The protein below binds the small molecule below.
Small molecule (SMILES): CN(C)c1cccc2cccc(N(C)C)c12

Binding-site contacts:
Ligand atom C04 contacts residue PHE291 of chain 1.A at 4.0 Å (hydrophobic).
Ligand atom C16 contacts residue PHE291 of chain 1.A at 3.8 Å (hydrophobic).
Ligand atom C03 contacts residue PHE280 of chain 1.A at 3.0 Å (hydrophobic).
Ligand atom C03 contacts residue PRO282 of chain 1.A at 4.2 Å (hydrophobic).
Ligand atom C15 contacts residue PHE280 of chain 1.A at 3.7 Å (hydrophobic).
Ligand atom C06 contacts residue VAL248 of chain 1.A at 3.8 Å (hydrophobic).
Ligand atom C06 contacts residue ILE283 of chain 1.A at 4.2 Å (hydrophobic).
Ligand atom C07 contacts residue VAL248 of chain 1.A at 3.8 Å (hydrophobic).
Ligand atom N13 contacts residue ASP15 of chain 1.A at 3.8 Å.
Ligand atom N02 contacts residue PHE280 of chain 1.A at 4.4 Å.
Ligand atom C05 contacts residue PHE291 of chain 1.A at 4.0 Å (hydrophobic).
Ligand atom C03 contacts residue GLY281 of chain 1.A at 4.2 Å.
Ligand atom C06 contacts residue PHE291 of chain 1.A at 3.9 Å (hydrophobic).
Ligand atom C01 contacts residue LEU13 of chain 1.A at 4.4 Å (hydrophobic).
Ligand atom C12 contacts residue PHE291 of chain 1.A at 4.1 Å (hydrophobic).
Ligand atom C05 contacts residue ILE283 of chain 1.A at 3.8 Å (hydrophobic).
Ligand atom C09 contacts residue PHE291 of chain 1.A at 3.8 Å (hydrophobic).
Ligand atom C15 contacts residue ASP15 of chain 1.A at 3.6 Å.
Ligand atom C08 contacts residue PHE291 of chain 1.A at 3.8 Å (hydrophobic).
Ligand atom C15 contacts residue PHE291 of chain 1.A at 4.1 Å (hydrophobic).
Ligand atom C14 contacts residue ASP15 of chain 1.A at 3.1 Å.
Ligand atom C03 contacts residue PHE291 of chain 1.A at 3.5 Å (hydrophobic).
Ligand atom C10 contacts residue PHE291 of chain 1.A at 4.1 Å (hydrophobic).
Ligand atom C07 contacts residue PHE291 of chain 1.A at 3.7 Å (hydrophobic).
Ligand atom C11 contacts residue PHE291 of chain 1.A at 4.2 Å (hydrophobic).
Ligand atom N02 contacts residue PHE291 of chain 1.A at 4.4 Å.

Sequence of chain 1.A:
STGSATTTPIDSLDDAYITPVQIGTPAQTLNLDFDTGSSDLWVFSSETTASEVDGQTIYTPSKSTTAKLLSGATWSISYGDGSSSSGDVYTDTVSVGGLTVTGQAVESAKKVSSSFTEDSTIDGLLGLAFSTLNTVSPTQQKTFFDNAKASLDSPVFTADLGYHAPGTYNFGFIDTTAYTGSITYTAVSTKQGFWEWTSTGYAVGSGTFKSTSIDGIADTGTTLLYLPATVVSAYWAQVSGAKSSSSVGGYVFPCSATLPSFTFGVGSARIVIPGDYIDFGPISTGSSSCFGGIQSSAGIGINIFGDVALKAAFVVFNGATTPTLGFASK